The protein below binds the small molecule below.
Small molecule (SMILES): NCC(=O)O

Sequence of chain 1.B:
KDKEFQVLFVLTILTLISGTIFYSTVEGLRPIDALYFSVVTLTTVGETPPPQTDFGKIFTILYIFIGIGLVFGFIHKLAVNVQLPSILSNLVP

Binding-site contacts:
Ligand atom O contacts residue PHE67 of chain 3.B at 4.2 Å.
Ligand atom O contacts residue LEU64 of chain 3.B at 4.3 Å.
Ligand atom CA contacts residue PHE11 of chain 1.B at 3.6 Å (hydrophobic).
Ligand atom OXT contacts residue PHE67 of chain 3.B at 3.8 Å.
Ligand atom OXT contacts residue LEU64 of chain 3.B at 3.3 Å.
Ligand atom N contacts residue PHE11 of chain 1.B at 3.8 Å.
Ligand atom C contacts residue LEU64 of chain 3.B at 4.0 Å (hydrophobic).
Ligand atom OXT contacts residue ILE68 of chain 3.B at 4.4 Å.
Ligand atom C contacts residue PHE67 of chain 3.B at 4.4 Å (hydrophobic).

Sequence of chain 3.B:
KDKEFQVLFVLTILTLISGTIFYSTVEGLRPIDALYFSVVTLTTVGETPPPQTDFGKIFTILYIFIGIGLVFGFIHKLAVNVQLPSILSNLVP